Sequence of chain 1.A:
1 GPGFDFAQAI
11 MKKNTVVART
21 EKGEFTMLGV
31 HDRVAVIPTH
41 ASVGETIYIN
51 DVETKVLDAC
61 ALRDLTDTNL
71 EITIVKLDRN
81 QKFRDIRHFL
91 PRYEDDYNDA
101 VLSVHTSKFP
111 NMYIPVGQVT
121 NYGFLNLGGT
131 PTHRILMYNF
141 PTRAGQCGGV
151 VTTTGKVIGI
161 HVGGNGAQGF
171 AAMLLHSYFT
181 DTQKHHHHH

Binding-site contacts:
Ligand atom O19 contacts residue ASN126 of chain 1.A at 3.5 Å (h-bond).
Ligand atom C59 contacts residue ARG143 of chain 1.A at 3.7 Å.
Ligand atom C65 contacts residue THR142 of chain 1.A at 3.6 Å.
Ligand atom C65 contacts residue GLY164 of chain 1.A at 3.4 Å.
Ligand atom O88 contacts residue GLY145 of chain 1.A at 3.5 Å (h-bond).
Ligand atom C61 contacts residue GLY164 of chain 1.A at 3.5 Å.
Ligand atom C9 contacts residue HIS40 of chain 1.A at 3.6 Å.
Ligand atom O66 contacts residue GLY164 of chain 1.A at 3.4 Å (h-bond).
Ligand atom C9 contacts residue PHE25 of chain 1.A at 3.4 Å (hydrophobic).
Ligand atom C65 contacts residue GLY163 of chain 1.A at 3.7 Å.
Ligand atom O66 contacts residue GLY163 of chain 1.A at 3.4 Å (h-bond).
Ligand atom N69 contacts residue ARG143 of chain 1.A at 3.6 Å.
Ligand atom C61 contacts residue GLY163 of chain 1.A at 3.7 Å.
Ligand atom C59 contacts residue CYS147 of chain 1.A at 3.2 Å (hydrophobic).
Ligand atom N69 contacts residue THR142 of chain 1.A at 3.1 Å (h-bond).
Ligand atom O88 contacts residue ALA144 of chain 1.A at 3.5 Å.
Ligand atom C65 contacts residue ARG143 of chain 1.A at 3.8 Å.
Ligand atom O35 contacts residue GLY163 of chain 1.A at 3.1 Å.
Ligand atom C57 contacts residue CYS147 of chain 1.A at 2.7 Å (hydrophobic).
Ligand atom N21 contacts residue GLY164 of chain 1.A at 2.9 Å (h-bond).
Ligand atom C53 contacts residue HIS40 of chain 1.A at 3.8 Å.
Ligand atom N49 contacts residue VAL162 of chain 1.A at 3.1 Å (h-bond).
Ligand atom C11 contacts residue GLU71 of chain 1.A at 3.6 Å.
Ligand atom C11 contacts residue PRO38 of chain 1.A at 3.7 Å (hydrophobic).
Ligand atom N49 contacts residue CYS147 of chain 1.A at 3.0 Å (h-bond).
Ligand atom C13 contacts residue ASN126 of chain 1.A at 3.5 Å.
Ligand atom C37 contacts residue VAL162 of chain 1.A at 3.5 Å (hydrophobic).
Ligand atom O35 contacts residue GLY164 of chain 1.A at 3.1 Å (h-bond).
Ligand atom C7 contacts residue HIS40 of chain 1.A at 3.5 Å.
Ligand atom O15 contacts residue GLY164 of chain 1.A at 3.8 Å.
Ligand atom C82 contacts residue CYS147 of chain 1.A at 2.8 Å (hydrophobic).
Ligand atom C11 contacts residue VAL162 of chain 1.A at 3.7 Å (hydrophobic).
Ligand atom C63 contacts residue CYS147 of chain 1.A at 1.8 Å (hydrophobic).
Ligand atom O66 contacts residue ARG143 of chain 1.A at 3.5 Å (salt-bridge).
Ligand atom C17 contacts residue GLY164 of chain 1.A at 3.8 Å.
Ligand atom O19 contacts residue GLY128 of chain 1.A at 3.1 Å (h-bond).
Ligand atom O66 contacts residue THR142 of chain 1.A at 2.5 Å (h-bond).
Ligand atom C71 contacts residue GLY164 of chain 1.A at 3.8 Å.
Ligand atom C55 contacts residue VAL162 of chain 1.A at 3.0 Å (hydrophobic).
Ligand atom O66 contacts residue HIS161 of chain 1.A at 2.8 Å (h-bond).

The small molecule below binds the protein below.
Small molecule (SMILES): CCOC(=O)CC[C@H](C[C@@H]1CCNC1=O)NC(=O)[C@H](Cc1ccccc1)NC(=O)[C@H](CC(=O)OC(C)(C)C)NC(=O)OCc1ccccc1